Binding-site contacts:
Ligand atom O5 contacts residue ASN237 of chain 1.A at 3.6 Å.
Ligand atom C3 contacts residue ASN329 of chain 1.A at 3.8 Å.
Ligand atom C5 contacts residue ASN329 of chain 1.A at 3.7 Å.
Ligand atom O5 contacts residue ASN329 of chain 1.A at 2.3 Å (h-bond).
Ligand atom C1 contacts residue VAL328 of chain 1.A at 4.0 Å (hydrophobic).
Ligand atom C8 contacts residue ARG198 of chain 1.A at 4.2 Å.
Ligand atom C1 contacts residue ASN237 of chain 1.A at 3.7 Å.
Ligand atom C4 contacts residue ASN329 of chain 1.A at 4.2 Å.
Ligand atom C7 contacts residue TRP236 of chain 1.A at 3.4 Å (hydrophobic).
Ligand atom C6 contacts residue VAL328 of chain 1.A at 3.8 Å (hydrophobic).
Ligand atom N2 contacts residue TRP236 of chain 1.A at 4.2 Å.
Ligand atom O7 contacts residue TRP236 of chain 1.A at 2.8 Å (h-bond).
Ligand atom N2 contacts residue ASN329 of chain 1.A at 3.0 Å (h-bond).
Ligand atom C2 contacts residue ASN237 of chain 1.A at 3.8 Å.
Ligand atom O7 contacts residue ASN237 of chain 1.A at 3.0 Å (h-bond).
Ligand atom C5 contacts residue VAL328 of chain 1.A at 3.7 Å (hydrophobic).
Ligand atom C7 contacts residue ASN329 of chain 1.A at 3.7 Å.
Ligand atom O7 contacts residue ASN329 of chain 1.A at 3.9 Å.
Ligand atom C7 contacts residue ASN237 of chain 1.A at 4.2 Å.
Ligand atom C2 contacts residue ASN329 of chain 1.A at 2.4 Å.
Ligand atom C1 contacts residue ASN329 of chain 1.A at 1.4 Å.
Ligand atom C8 contacts residue TRP236 of chain 1.A at 3.8 Å (hydrophobic).
Ligand atom O5 contacts residue VAL328 of chain 1.A at 3.3 Å.

The protein below binds the small molecule below.
Small molecule (SMILES): CC(=O)N[C@@H]1[C@@H](O)[C@H](O)[C@@H](CO)O[C@H]1O

Sequence of chain 1.A:
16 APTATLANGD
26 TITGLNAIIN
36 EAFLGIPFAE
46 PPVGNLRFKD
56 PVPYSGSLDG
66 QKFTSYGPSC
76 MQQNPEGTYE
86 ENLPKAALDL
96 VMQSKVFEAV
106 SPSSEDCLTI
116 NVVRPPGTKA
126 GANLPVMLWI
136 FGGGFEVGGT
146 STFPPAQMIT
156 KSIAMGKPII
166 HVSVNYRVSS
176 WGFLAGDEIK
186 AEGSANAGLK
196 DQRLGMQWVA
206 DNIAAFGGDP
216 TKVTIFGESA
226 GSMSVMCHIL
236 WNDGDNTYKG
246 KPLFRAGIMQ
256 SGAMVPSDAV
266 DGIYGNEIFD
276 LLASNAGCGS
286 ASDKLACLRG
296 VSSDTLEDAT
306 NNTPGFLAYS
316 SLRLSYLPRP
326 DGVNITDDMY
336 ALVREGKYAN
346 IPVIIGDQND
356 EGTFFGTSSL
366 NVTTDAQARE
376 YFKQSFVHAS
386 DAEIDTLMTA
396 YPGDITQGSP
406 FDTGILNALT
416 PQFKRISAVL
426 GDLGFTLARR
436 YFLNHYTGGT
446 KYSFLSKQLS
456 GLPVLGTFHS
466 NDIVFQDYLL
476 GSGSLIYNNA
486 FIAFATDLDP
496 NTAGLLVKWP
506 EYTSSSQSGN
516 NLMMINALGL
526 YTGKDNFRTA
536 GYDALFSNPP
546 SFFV